This small molecule binds to this protein.
Small molecule (SMILES): CC(=O)N[C@H]1[C@H](O[C@H]2[C@H](O)[C@@H](NC(C)=O)CO[C@@H]2CO[C@@H]2O[C@@H](C)[C@@H](O)[C@@H](O)[C@@H]2O)O[C@H](CO)[C@@H](O[C@@H]2O[C@H](CO)[C@@H](O)[C@H](O[C@@H]3O[C@H](CO)[C@@H](O)[C@H](O)[C@@H]3O)[C@@H]2O)[C@@H]1O

Binding-site contacts:
Ligand atom O7 contacts residue TRP138 of chain 45.E at 3.8 Å.
Ligand atom O5 contacts residue ASN120 of chain 45.E at 2.4 Å (h-bond).
Ligand atom C5 contacts residue ASN120 of chain 45.E at 3.6 Å.
Ligand atom C5 contacts residue TRP138 of chain 45.E at 3.5 Å (hydrophobic).
Ligand atom C2 contacts residue TRP138 of chain 45.E at 3.8 Å (hydrophobic).
Ligand atom C4 contacts residue TRP138 of chain 45.E at 3.3 Å (hydrophobic).
Ligand atom N2 contacts residue ASN120 of chain 45.E at 3.0 Å (h-bond).
Ligand atom O4 contacts residue TRP138 of chain 45.E at 3.1 Å.
Ligand atom C5 contacts residue ASN120 of chain 45.E at 3.9 Å.
Ligand atom C7 contacts residue TRP138 of chain 45.E at 4.3 Å (hydrophobic).
Ligand atom C4 contacts residue ASN120 of chain 45.E at 4.2 Å.
Ligand atom C7 contacts residue ASN120 of chain 45.E at 3.8 Å.
Ligand atom C2 contacts residue ASN120 of chain 45.E at 2.6 Å.
Ligand atom C1 contacts residue TRP138 of chain 45.E at 3.9 Å (hydrophobic).
Ligand atom O3 contacts residue TRP138 of chain 45.E at 3.5 Å.
Ligand atom C3 contacts residue TRP138 of chain 45.E at 2.9 Å (hydrophobic).
Ligand atom C1 contacts residue ASN120 of chain 45.E at 1.4 Å.
Ligand atom C8 contacts residue TRP138 of chain 45.E at 4.0 Å (hydrophobic).
Ligand atom C3 contacts residue ASN120 of chain 45.E at 3.9 Å.
Ligand atom O5 contacts residue ASN120 of chain 45.E at 4.0 Å.
Ligand atom O7 contacts residue ASN120 of chain 45.E at 4.4 Å.
Ligand atom C8 contacts residue GLY119 of chain 45.E at 3.9 Å.
Ligand atom O5 contacts residue TRP138 of chain 45.E at 4.3 Å.
Ligand atom C8 contacts residue ASN120 of chain 45.E at 4.1 Å.
Ligand atom N2 contacts residue TRP138 of chain 45.E at 3.7 Å.
Ligand atom C6 contacts residue ASN120 of chain 45.E at 3.0 Å.

Sequence of chain 45.E:
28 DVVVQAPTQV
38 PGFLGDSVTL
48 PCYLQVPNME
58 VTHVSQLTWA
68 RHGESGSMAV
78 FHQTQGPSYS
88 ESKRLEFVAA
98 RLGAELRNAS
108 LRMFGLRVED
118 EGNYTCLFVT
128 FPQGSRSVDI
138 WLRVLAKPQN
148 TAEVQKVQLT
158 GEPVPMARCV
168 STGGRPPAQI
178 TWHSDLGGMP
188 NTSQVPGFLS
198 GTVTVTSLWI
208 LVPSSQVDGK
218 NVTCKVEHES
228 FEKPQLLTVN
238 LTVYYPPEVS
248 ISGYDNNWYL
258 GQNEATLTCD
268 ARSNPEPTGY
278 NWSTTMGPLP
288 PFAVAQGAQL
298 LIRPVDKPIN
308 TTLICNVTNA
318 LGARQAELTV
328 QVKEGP